Binding-site contacts:
Ligand atom CG contacts residue GLU141 of chain 1.A at 3.7 Å.
Ligand atom CG contacts residue ALA140 of chain 1.A at 4.1 Å (hydrophobic).
Ligand atom CG contacts residue THR96 of chain 1.B at 4.1 Å.
Ligand atom CG contacts residue GLU141 of chain 1.A at 3.4 Å.
Ligand atom CB contacts residue MET149 of chain 1.A at 3.9 Å (hydrophobic).
Ligand atom O contacts residue GLN66 of chain 1.B at 3.1 Å (h-bond).
Ligand atom OD1 contacts residue GLU141 of chain 1.A at 3.3 Å (salt-bridge).
Ligand atom CB contacts residue GLN139 of chain 1.A at 3.6 Å.
Ligand atom OD1 contacts residue HIS142 of chain 1.A at 2.9 Å (h-bond).
Ligand atom NZ contacts residue ASP138 of chain 1.A at 2.8 Å (salt-bridge).
Ligand atom CD1 contacts residue TRP102 of chain 1.B at 4.0 Å (hydrophobic).
Ligand atom CB contacts residue GLU141 of chain 1.A at 3.1 Å.
Ligand atom CB contacts residue THR145 of chain 1.A at 3.6 Å.
Ligand atom CD contacts residue GLN139 of chain 1.A at 3.9 Å.
Ligand atom CA contacts residue GLN139 of chain 1.A at 3.8 Å.
Ligand atom CD1 contacts residue THR95 of chain 1.B at 3.4 Å.
Ligand atom OD2 contacts residue ALA140 of chain 1.A at 3.4 Å.
Ligand atom ND2 contacts residue GLU141 of chain 1.A at 2.8 Å (salt-bridge).
Ligand atom C contacts residue GLN139 of chain 1.A at 3.7 Å.
Ligand atom OD2 contacts residue GLU141 of chain 1.A at 2.6 Å (salt-bridge).
Ligand atom CG2 contacts residue GLN139 of chain 1.A at 3.7 Å.
Ligand atom CG contacts residue GLU141 of chain 1.A at 3.4 Å.
Ligand atom CD1 contacts residue THR96 of chain 1.B at 3.8 Å.
Ligand atom CG2 contacts residue MET149 of chain 1.A at 3.2 Å (hydrophobic).
Ligand atom OD1 contacts residue THR145 of chain 1.A at 3.1 Å (h-bond).
Ligand atom N contacts residue GLN139 of chain 1.A at 2.9 Å (h-bond).
Ligand atom CD1 contacts residue ALA99 of chain 1.B at 3.8 Å (hydrophobic).
Ligand atom CA contacts residue GLN139 of chain 1.A at 3.6 Å.
Ligand atom CD contacts residue ASP138 of chain 1.A at 3.4 Å.
Ligand atom O contacts residue THR96 of chain 1.B at 3.8 Å.
Ligand atom CG2 contacts residue THR145 of chain 1.A at 3.8 Å.
Ligand atom OD1 contacts residue ALA140 of chain 1.A at 4.1 Å.
Ligand atom CG contacts residue THR145 of chain 1.A at 3.7 Å.
Ligand atom CB contacts residue GLN139 of chain 1.A at 3.8 Å.
Ligand atom CD contacts residue GLU141 of chain 1.A at 3.9 Å.
Ligand atom CD1 contacts residue TRP103 of chain 1.B at 3.9 Å (hydrophobic).
Ligand atom CE contacts residue ASP138 of chain 1.A at 3.7 Å.
Ligand atom CB contacts residue GLU141 of chain 1.A at 3.6 Å.
Ligand atom CD contacts residue ALA140 of chain 1.A at 3.8 Å (hydrophobic).
Ligand atom CG contacts residue HIS142 of chain 1.A at 3.9 Å.

Sequence of chain 1.B:
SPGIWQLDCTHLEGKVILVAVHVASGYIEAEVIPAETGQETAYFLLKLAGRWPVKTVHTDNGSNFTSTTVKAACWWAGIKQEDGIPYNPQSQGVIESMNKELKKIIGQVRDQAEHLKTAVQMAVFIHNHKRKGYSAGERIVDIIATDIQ

The protein below binds the small molecule below.
Small molecule (SMILES): CC[C@H](C)[C@@H]1NC(=O)[C@H](CCCCN)NC(=O)[C@H](CCCN=C(N)N)NC(=O)[C@H](C)NC(=O)[C@H](CC(=O)O)NC(=O)[C@H](CC(C)C)NC(=O)[C@H](CC(N)=O)NC(=O)[C@H](CC(=O)O)NC1=O

Sequence of chain 1.A:
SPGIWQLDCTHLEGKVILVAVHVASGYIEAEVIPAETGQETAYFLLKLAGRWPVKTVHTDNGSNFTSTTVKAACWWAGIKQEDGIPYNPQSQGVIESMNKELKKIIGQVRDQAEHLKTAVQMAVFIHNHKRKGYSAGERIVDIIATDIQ